Sequence of chain 1.HA:
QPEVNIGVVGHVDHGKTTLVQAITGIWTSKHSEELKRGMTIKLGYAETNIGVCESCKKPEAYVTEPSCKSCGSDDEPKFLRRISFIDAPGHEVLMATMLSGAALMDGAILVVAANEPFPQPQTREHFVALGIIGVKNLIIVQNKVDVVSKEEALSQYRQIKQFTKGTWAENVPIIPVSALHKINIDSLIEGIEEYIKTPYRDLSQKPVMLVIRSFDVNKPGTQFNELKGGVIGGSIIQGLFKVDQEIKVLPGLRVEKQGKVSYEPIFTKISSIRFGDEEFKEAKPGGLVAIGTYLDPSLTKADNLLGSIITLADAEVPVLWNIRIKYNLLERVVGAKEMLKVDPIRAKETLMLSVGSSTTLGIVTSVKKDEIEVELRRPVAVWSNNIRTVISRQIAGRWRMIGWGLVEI

Binding-site contacts:
Ligand atom CA contacts residue ALA296 of chain 1.HA at 4.0 Å (hydrophobic).
Ligand atom C contacts residue GLY282 of chain 1.HA at 3.5 Å.
Ligand atom SD contacts residue TYR51 of chain 1.HA at 4.3 Å.
Ligand atom CA contacts residue GLY282 of chain 1.HA at 4.3 Å.
Ligand atom CG contacts residue LEU294 of chain 1.HA at 3.3 Å (hydrophobic).
Ligand atom CG contacts residue TYR51 of chain 1.HA at 3.6 Å (hydrophobic).
Ligand atom N contacts residue LEU294 of chain 1.HA at 4.0 Å.
Ligand atom CA contacts residue LEU294 of chain 1.HA at 4.0 Å (hydrophobic).
Ligand atom O contacts residue TYR51 of chain 1.HA at 3.9 Å.
Ligand atom CA contacts residue ARG280 of chain 1.HA at 3.9 Å.
Ligand atom CB contacts residue VAL295 of chain 1.HA at 4.0 Å (hydrophobic).
Ligand atom CE contacts residue TYR51 of chain 1.HA at 3.2 Å (hydrophobic).
Ligand atom CG contacts residue VAL295 of chain 1.HA at 3.6 Å (hydrophobic).
Ligand atom N contacts residue PHE281 of chain 1.HA at 3.5 Å.
Ligand atom CE contacts residue ARG219 of chain 1.HA at 3.3 Å.
Ligand atom CE contacts residue LEU294 of chain 1.HA at 3.8 Å (hydrophobic).
Ligand atom CB contacts residue LEU294 of chain 1.HA at 3.0 Å (hydrophobic).
Ligand atom SD contacts residue VAL295 of chain 1.HA at 4.2 Å.
Ligand atom N contacts residue VAL295 of chain 1.HA at 3.6 Å.
Ligand atom N contacts residue GLY282 of chain 1.HA at 3.8 Å.
Ligand atom SD contacts residue ARG219 of chain 1.HA at 4.1 Å.
Ligand atom CB contacts residue TYR51 of chain 1.HA at 3.4 Å (hydrophobic).
Ligand atom CB contacts residue GLU53 of chain 1.HA at 4.5 Å.
Ligand atom SD contacts residue LEU294 of chain 1.HA at 3.7 Å.
Ligand atom N contacts residue ARG280 of chain 1.HA at 2.5 Å (salt-bridge).
Ligand atom CA contacts residue VAL295 of chain 1.HA at 3.9 Å (hydrophobic).
Ligand atom N contacts residue ALA296 of chain 1.HA at 3.4 Å (h-bond).
Ligand atom O contacts residue GLY282 of chain 1.HA at 3.8 Å.

The small molecule below binds the protein below.
Small molecule (SMILES): CSCC[C@H](N)C(=O)O